Sequence of chain 1.C:
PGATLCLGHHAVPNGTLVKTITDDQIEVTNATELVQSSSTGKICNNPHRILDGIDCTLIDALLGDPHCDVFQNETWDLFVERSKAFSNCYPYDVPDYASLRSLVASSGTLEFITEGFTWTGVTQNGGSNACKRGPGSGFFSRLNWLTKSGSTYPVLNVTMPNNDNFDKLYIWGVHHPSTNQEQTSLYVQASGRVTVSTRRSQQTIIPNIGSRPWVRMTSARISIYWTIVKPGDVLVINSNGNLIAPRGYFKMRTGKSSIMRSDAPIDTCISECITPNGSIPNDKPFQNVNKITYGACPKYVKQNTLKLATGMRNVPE

A small-molecule ligand and the protein it binds are described below.
Small molecule (SMILES): CC(=O)N[C@H]1[C@H](O[C@H]2[C@H](O)[C@@H](NC(C)=O)CO[C@@H]2CO)O[C@H](CO)[C@@H](O[C@@H]2O[C@H](CO)[C@@H](O)[C@H](O)[C@@H]2O)[C@@H]1O

Binding-site contacts:
Ligand atom C6 contacts residue THR161 of chain 1.A at 4.0 Å.
Ligand atom O3 contacts residue TRP216 of chain 1.C at 3.7 Å.
Ligand atom O7 contacts residue PRO215 of chain 1.C at 3.3 Å.
Ligand atom C5 contacts residue TRP216 of chain 1.C at 4.3 Å (hydrophobic).
Ligand atom C8 contacts residue VAL236 of chain 1.A at 4.3 Å (hydrophobic).
Ligand atom C8 contacts residue SER213 of chain 1.C at 4.2 Å.
Ligand atom O7 contacts residue ASN159 of chain 1.A at 3.1 Å (h-bond).
Ligand atom C7 contacts residue SER213 of chain 1.C at 4.1 Å.
Ligand atom N2 contacts residue SER213 of chain 1.C at 3.4 Å (h-bond).
Ligand atom C2 contacts residue TRP216 of chain 1.C at 4.3 Å (hydrophobic).
Ligand atom C7 contacts residue ASN159 of chain 1.A at 3.4 Å.
Ligand atom C2 contacts residue SER213 of chain 1.C at 4.0 Å.
Ligand atom O7 contacts residue TRP216 of chain 1.C at 2.9 Å (h-bond).
Ligand atom C8 contacts residue THR161 of chain 1.A at 4.1 Å.
Ligand atom C1 contacts residue ASN159 of chain 1.A at 1.4 Å.
Ligand atom C1 contacts residue SER213 of chain 1.C at 4.0 Å.
Ligand atom C2 contacts residue TRP216 of chain 1.C at 4.5 Å (hydrophobic).
Ligand atom C3 contacts residue ASN159 of chain 1.A at 3.9 Å.
Ligand atom C6 contacts residue TRP216 of chain 1.C at 3.8 Å (hydrophobic).
Ligand atom C4 contacts residue ASN159 of chain 1.A at 4.3 Å.
Ligand atom O5 contacts residue TRP216 of chain 1.C at 4.0 Å.
Ligand atom C5 contacts residue ASN159 of chain 1.A at 3.6 Å.
Ligand atom O5 contacts residue TRP216 of chain 1.C at 4.4 Å.
Ligand atom C7 contacts residue TRP216 of chain 1.C at 4.1 Å (hydrophobic).
Ligand atom O6 contacts residue TRP216 of chain 1.C at 4.3 Å.
Ligand atom C1 contacts residue TRP216 of chain 1.C at 4.0 Å (hydrophobic).
Ligand atom C7 contacts residue PRO215 of chain 1.C at 4.3 Å (hydrophobic).
Ligand atom O5 contacts residue ASN159 of chain 1.A at 2.3 Å (h-bond).
Ligand atom C3 contacts residue TRP216 of chain 1.C at 4.4 Å (hydrophobic).
Ligand atom C5 contacts residue TRP216 of chain 1.C at 4.4 Å (hydrophobic).
Ligand atom O6 contacts residue THR161 of chain 1.A at 4.0 Å.
Ligand atom C4 contacts residue TRP216 of chain 1.C at 3.9 Å (hydrophobic).
Ligand atom N2 contacts residue ASN159 of chain 1.A at 3.2 Å (h-bond).
Ligand atom C3 contacts residue SER213 of chain 1.C at 4.1 Å.
Ligand atom O7 contacts residue ARG214 of chain 1.C at 4.4 Å.
Ligand atom C2 contacts residue ASN159 of chain 1.A at 2.6 Å.

Sequence of chain 1.A:
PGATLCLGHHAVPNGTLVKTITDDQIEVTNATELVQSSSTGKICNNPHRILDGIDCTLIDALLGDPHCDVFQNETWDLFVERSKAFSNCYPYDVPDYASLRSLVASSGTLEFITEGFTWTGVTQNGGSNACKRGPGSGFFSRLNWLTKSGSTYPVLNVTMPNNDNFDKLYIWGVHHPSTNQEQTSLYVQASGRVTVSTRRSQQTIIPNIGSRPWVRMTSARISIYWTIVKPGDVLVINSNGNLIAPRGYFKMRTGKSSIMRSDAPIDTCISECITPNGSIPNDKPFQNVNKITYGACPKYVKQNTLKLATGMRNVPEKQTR